This protein binds this small molecule.
Small molecule (SMILES): CC(=O)N[C@@H]1[C@@H](O)[C@H](O)[C@@H](CO)O[C@H]1O

Sequence of chain 1.B:
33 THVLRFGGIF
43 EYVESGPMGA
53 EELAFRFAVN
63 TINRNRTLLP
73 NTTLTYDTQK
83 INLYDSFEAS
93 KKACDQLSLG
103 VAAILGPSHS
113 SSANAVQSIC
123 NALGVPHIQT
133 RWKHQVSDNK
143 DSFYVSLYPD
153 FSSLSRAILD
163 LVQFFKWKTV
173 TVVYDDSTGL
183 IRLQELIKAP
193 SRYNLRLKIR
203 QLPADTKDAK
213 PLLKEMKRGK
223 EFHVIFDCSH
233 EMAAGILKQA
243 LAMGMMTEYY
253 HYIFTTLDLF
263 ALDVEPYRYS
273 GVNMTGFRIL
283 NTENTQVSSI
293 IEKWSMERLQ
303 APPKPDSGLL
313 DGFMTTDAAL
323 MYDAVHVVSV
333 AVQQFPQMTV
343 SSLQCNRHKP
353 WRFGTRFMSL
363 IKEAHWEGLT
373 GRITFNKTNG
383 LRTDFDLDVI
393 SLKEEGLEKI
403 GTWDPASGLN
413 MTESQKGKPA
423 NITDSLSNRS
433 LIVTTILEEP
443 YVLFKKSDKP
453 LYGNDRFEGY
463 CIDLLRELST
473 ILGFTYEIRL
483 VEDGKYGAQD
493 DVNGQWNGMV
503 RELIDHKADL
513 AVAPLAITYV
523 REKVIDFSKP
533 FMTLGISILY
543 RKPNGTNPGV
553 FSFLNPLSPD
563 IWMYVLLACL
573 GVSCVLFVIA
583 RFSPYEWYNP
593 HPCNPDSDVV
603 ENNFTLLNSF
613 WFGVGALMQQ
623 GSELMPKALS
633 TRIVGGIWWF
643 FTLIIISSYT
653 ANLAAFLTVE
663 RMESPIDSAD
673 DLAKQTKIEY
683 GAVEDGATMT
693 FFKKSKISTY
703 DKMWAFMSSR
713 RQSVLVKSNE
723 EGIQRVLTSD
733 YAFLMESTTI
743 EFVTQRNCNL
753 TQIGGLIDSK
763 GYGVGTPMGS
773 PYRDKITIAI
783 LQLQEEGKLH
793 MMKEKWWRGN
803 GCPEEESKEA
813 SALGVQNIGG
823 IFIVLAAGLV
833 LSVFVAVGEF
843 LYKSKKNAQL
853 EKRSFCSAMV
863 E

Binding-site contacts:
Ligand atom C8 contacts residue SER409 of chain 1.B at 4.1 Å.
Ligand atom C1 contacts residue ASN412 of chain 1.B at 1.4 Å.
Ligand atom C2 contacts residue ASN412 of chain 1.B at 2.5 Å.
Ligand atom N2 contacts residue ASN412 of chain 1.B at 2.9 Å (h-bond).
Ligand atom C7 contacts residue SER409 of chain 1.B at 4.3 Å.
Ligand atom O6 contacts residue THR414 of chain 1.B at 4.4 Å.
Ligand atom C3 contacts residue ASN412 of chain 1.B at 3.8 Å.
Ligand atom C7 contacts residue ASN412 of chain 1.B at 3.2 Å.
Ligand atom O7 contacts residue SER409 of chain 1.B at 3.6 Å.
Ligand atom O5 contacts residue THR404 of chain 1.B at 4.5 Å.
Ligand atom C8 contacts residue ASN412 of chain 1.B at 4.0 Å.
Ligand atom O7 contacts residue ASN412 of chain 1.B at 3.5 Å (h-bond).
Ligand atom C4 contacts residue ASN412 of chain 1.B at 4.2 Å.
Ligand atom C5 contacts residue ASN412 of chain 1.B at 3.7 Å.
Ligand atom O5 contacts residue ASN412 of chain 1.B at 2.4 Å (h-bond).